Sequence of chain 1.C:
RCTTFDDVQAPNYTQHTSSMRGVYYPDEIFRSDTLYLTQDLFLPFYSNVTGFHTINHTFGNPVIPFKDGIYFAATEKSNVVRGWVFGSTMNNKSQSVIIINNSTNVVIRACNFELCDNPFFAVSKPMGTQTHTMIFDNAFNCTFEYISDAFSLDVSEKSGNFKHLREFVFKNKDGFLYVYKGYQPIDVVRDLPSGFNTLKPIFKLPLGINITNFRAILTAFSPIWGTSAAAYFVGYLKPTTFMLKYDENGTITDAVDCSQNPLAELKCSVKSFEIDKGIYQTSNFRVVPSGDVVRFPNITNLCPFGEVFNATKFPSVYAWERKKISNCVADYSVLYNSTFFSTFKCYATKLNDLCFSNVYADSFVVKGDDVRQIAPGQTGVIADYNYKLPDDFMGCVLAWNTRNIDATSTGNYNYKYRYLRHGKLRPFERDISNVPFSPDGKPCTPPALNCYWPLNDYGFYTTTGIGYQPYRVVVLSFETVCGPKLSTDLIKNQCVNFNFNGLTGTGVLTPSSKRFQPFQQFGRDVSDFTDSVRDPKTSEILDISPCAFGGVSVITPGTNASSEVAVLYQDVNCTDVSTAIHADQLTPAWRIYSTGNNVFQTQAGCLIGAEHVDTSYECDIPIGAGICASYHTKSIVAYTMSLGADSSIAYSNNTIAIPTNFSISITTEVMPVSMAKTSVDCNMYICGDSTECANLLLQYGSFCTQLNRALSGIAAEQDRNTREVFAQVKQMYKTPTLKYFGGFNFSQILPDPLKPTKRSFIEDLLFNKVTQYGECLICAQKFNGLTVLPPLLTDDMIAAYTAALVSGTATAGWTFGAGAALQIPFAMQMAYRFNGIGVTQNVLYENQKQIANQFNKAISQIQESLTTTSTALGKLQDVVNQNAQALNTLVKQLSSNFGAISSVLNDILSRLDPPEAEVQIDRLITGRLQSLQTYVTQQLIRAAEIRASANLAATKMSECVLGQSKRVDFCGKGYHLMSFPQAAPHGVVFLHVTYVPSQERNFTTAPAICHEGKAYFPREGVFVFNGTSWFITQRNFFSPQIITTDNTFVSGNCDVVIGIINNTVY

Binding-site contacts:
Ligand atom C3 contacts residue THR1069 of chain 1.C at 3.3 Å.
Ligand atom C3 contacts residue ASN1067 of chain 1.C at 3.8 Å.
Ligand atom C1 contacts residue THR1069 of chain 1.C at 3.7 Å.
Ligand atom C8 contacts residue GLY1068 of chain 1.C at 4.0 Å.
Ligand atom O6 contacts residue PHE1072 of chain 1.C at 3.4 Å.
Ligand atom C1 contacts residue ASN1067 of chain 1.C at 1.4 Å.
Ligand atom C5 contacts residue ASN1067 of chain 1.C at 3.7 Å.
Ligand atom C1 contacts residue PHE1072 of chain 1.C at 3.7 Å (hydrophobic).
Ligand atom C6 contacts residue PHE1072 of chain 1.C at 3.7 Å (hydrophobic).
Ligand atom O7 contacts residue ASN1067 of chain 1.C at 3.2 Å (h-bond).
Ligand atom C2 contacts residue THR1069 of chain 1.C at 3.4 Å.
Ligand atom O5 contacts residue ASN1067 of chain 1.C at 2.4 Å (h-bond).
Ligand atom C8 contacts residue THR1069 of chain 1.C at 3.8 Å.
Ligand atom O3 contacts residue THR1069 of chain 1.C at 3.8 Å.
Ligand atom C4 contacts residue ASN1067 of chain 1.C at 4.2 Å.
Ligand atom C5 contacts residue PHE1072 of chain 1.C at 3.7 Å (hydrophobic).
Ligand atom C8 contacts residue ASN1067 of chain 1.C at 3.8 Å.
Ligand atom C7 contacts residue THR1069 of chain 1.C at 3.7 Å.
Ligand atom N2 contacts residue THR1069 of chain 1.C at 2.7 Å (h-bond).
Ligand atom O5 contacts residue PHE1072 of chain 1.C at 3.2 Å.
Ligand atom C2 contacts residue ASN1067 of chain 1.C at 2.4 Å.
Ligand atom N2 contacts residue ASN1067 of chain 1.C at 2.8 Å (h-bond).
Ligand atom C7 contacts residue ASN1067 of chain 1.C at 3.2 Å.

This protein binds this small molecule.
Small molecule (SMILES): CC(=O)N[C@H]1[C@H](O[C@H]2[C@H](O)[C@@H](NC(C)=O)CO[C@@H]2CO)O[C@H](CO)[C@@H](O)[C@@H]1O